Sequence of chain 2.C:
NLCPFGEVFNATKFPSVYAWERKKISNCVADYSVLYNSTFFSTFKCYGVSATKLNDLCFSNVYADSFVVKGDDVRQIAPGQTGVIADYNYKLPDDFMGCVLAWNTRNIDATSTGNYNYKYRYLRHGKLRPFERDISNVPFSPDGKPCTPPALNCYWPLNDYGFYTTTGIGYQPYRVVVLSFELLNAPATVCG

Binding-site contacts:
Ligand atom O7 contacts residue PHE9 of chain 2.C at 4.2 Å.
Ligand atom O5 contacts residue ASN14 of chain 2.C at 2.4 Å (h-bond).
Ligand atom C7 contacts residue PHE9 of chain 2.C at 4.2 Å (hydrophobic).
Ligand atom O3 contacts residue VAL38 of chain 2.C at 4.0 Å.
Ligand atom C7 contacts residue ASN14 of chain 2.C at 3.4 Å.
Ligand atom C8 contacts residue PHE9 of chain 2.C at 3.1 Å (hydrophobic).
Ligand atom C3 contacts residue ASN14 of chain 2.C at 3.8 Å.
Ligand atom C8 contacts residue PHE13 of chain 2.C at 3.2 Å (hydrophobic).
Ligand atom C5 contacts residue ASN14 of chain 2.C at 3.7 Å.
Ligand atom C4 contacts residue ASN14 of chain 2.C at 4.2 Å.
Ligand atom C8 contacts residue GLY10 of chain 2.C at 3.3 Å.
Ligand atom N2 contacts residue GLY10 of chain 2.C at 4.4 Å.
Ligand atom C1 contacts residue ASN14 of chain 2.C at 1.4 Å.
Ligand atom C2 contacts residue ASN14 of chain 2.C at 2.4 Å.
Ligand atom N2 contacts residue ASN14 of chain 2.C at 2.8 Å (h-bond).
Ligand atom O7 contacts residue ASN14 of chain 2.C at 3.9 Å.
Ligand atom C7 contacts residue GLY10 of chain 2.C at 3.4 Å.
Ligand atom O7 contacts residue GLY10 of chain 2.C at 3.1 Å.
Ligand atom O7 contacts residue VAL38 of chain 2.C at 4.3 Å.
Ligand atom C8 contacts residue ASN14 of chain 2.C at 4.1 Å.

A protein and the small-molecule ligand that binds it are described below.
Small molecule (SMILES): CC(=O)N[C@@H]1[C@@H](O)[C@H](O)[C@@H](CO)O[C@H]1O